This protein binds this small molecule.
Small molecule (SMILES): CC(=O)N[C@H]1[C@H](O[C@H]2[C@H](O)[C@@H](NC(C)=O)CO[C@@H]2CO)O[C@H](CO)[C@@H](O)[C@@H]1O

Binding-site contacts:
Ligand atom C2 contacts residue ASN154 of chain 2.B at 2.5 Å.
Ligand atom C1 contacts residue THR156 of chain 2.B at 3.7 Å.
Ligand atom C1 contacts residue GLU147 of chain 2.B at 4.2 Å.
Ligand atom C3 contacts residue GLU147 of chain 2.B at 3.3 Å.
Ligand atom C6 contacts residue SER151 of chain 2.B at 3.9 Å.
Ligand atom C5 contacts residue THR156 of chain 2.B at 3.5 Å.
Ligand atom C6 contacts residue GLU150 of chain 2.B at 4.4 Å.
Ligand atom C4 contacts residue ASN154 of chain 2.B at 4.2 Å.
Ligand atom C6 contacts residue GLU147 of chain 2.B at 3.8 Å.
Ligand atom C5 contacts residue ASN154 of chain 2.B at 3.6 Å.
Ligand atom C6 contacts residue THR156 of chain 2.B at 4.2 Å.
Ligand atom C3 contacts residue ASN154 of chain 2.B at 3.8 Å.
Ligand atom N2 contacts residue ASN154 of chain 2.B at 2.9 Å (h-bond).
Ligand atom C1 contacts residue GLU150 of chain 2.B at 4.2 Å.
Ligand atom O7 contacts residue THR156 of chain 2.B at 3.3 Å.
Ligand atom O7 contacts residue GLU147 of chain 2.B at 3.7 Å.
Ligand atom C1 contacts residue ASN154 of chain 2.B at 1.4 Å.
Ligand atom C2 contacts residue GLU147 of chain 2.B at 3.3 Å.
Ligand atom C7 contacts residue ASN154 of chain 2.B at 3.1 Å.
Ligand atom C8 contacts residue ASN154 of chain 2.B at 4.1 Å.
Ligand atom O5 contacts residue GLU150 of chain 2.B at 3.7 Å.
Ligand atom O5 contacts residue SER151 of chain 2.B at 4.2 Å.
Ligand atom O5 contacts residue ASN154 of chain 2.B at 2.4 Å (h-bond).
Ligand atom C8 contacts residue GLU147 of chain 2.B at 3.7 Å.
Ligand atom N2 contacts residue GLU147 of chain 2.B at 2.4 Å (salt-bridge).
Ligand atom O7 contacts residue ASN154 of chain 2.B at 3.1 Å (h-bond).
Ligand atom C6 contacts residue ASN154 of chain 2.B at 4.5 Å.
Ligand atom O3 contacts residue GLU147 of chain 2.B at 3.3 Å (salt-bridge).
Ligand atom O6 contacts residue GLU147 of chain 2.B at 3.7 Å.
Ligand atom O6 contacts residue GLU150 of chain 2.B at 3.6 Å.
Ligand atom C7 contacts residue GLU147 of chain 2.B at 3.0 Å.
Ligand atom C5 contacts residue SER151 of chain 2.B at 4.4 Å.
Ligand atom O6 contacts residue SER151 of chain 2.B at 4.1 Å.
Ligand atom O5 contacts residue THR156 of chain 2.B at 3.6 Å (h-bond).

Sequence of chain 2.B:
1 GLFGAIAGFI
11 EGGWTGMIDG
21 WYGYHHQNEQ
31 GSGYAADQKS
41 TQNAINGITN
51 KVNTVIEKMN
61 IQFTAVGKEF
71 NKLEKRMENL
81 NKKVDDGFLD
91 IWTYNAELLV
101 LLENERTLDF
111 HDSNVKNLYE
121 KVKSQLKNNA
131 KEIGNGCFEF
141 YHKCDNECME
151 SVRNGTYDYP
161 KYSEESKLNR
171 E